This small molecule binds to this protein.
Small molecule (SMILES): CC(=O)N[C@@H]1[C@@H](O)[C@H](O[C@@H]2O[C@H](CO)[C@H](O)[C@H](O[C@]3(C(=O)O)C[C@H](O)[C@@H](NC(C)=O)[C@H]([C@H](O)[C@H](O)CO)O3)[C@H]2O)[C@@H](CO)O[C@H]1O

Binding-site contacts:
Ligand atom O3 contacts residue GLN213 of chain 3.A at 3.8 Å.
Ligand atom C9 contacts residue HIS174 of chain 3.A at 3.5 Å.
Ligand atom C7 contacts residue GLN213 of chain 3.A at 3.5 Å.
Ligand atom C5 contacts residue ALA125 of chain 3.A at 3.8 Å (hydrophobic).
Ligand atom O1A contacts residue SER127 of chain 3.A at 2.9 Å (h-bond).
Ligand atom C11 contacts residue GLY124 of chain 3.A at 3.6 Å.
Ligand atom C8 contacts residue GLN213 of chain 3.A at 3.8 Å.
Ligand atom O1B contacts residue THR126 of chain 3.A at 2.6 Å (h-bond).
Ligand atom C10 contacts residue ALA125 of chain 3.A at 3.7 Å (hydrophobic).
Ligand atom C5 contacts residue GLN217 of chain 3.A at 3.6 Å.
Ligand atom C1 contacts residue SER127 of chain 3.A at 3.7 Å.
Ligand atom O6 contacts residue GLY216 of chain 3.A at 3.2 Å (h-bond).
Ligand atom O8 contacts residue GLN217 of chain 3.A at 3.1 Å (h-bond).
Ligand atom C8 contacts residue GLU181 of chain 3.A at 3.8 Å.
Ligand atom C3 contacts residue GLN217 of chain 3.A at 3.7 Å.
Ligand atom O3 contacts residue GLY216 of chain 3.A at 3.8 Å.
Ligand atom N5 contacts residue ALA125 of chain 3.A at 2.9 Å (h-bond).
Ligand atom O1B contacts residue GLN217 of chain 3.A at 2.6 Å (h-bond).
Ligand atom O9 contacts residue VAL177 of chain 3.A at 3.7 Å.
Ligand atom C2 contacts residue GLN213 of chain 3.A at 3.7 Å.
Ligand atom O7 contacts residue GLN213 of chain 3.A at 3.1 Å (h-bond).
Ligand atom C1 contacts residue THR126 of chain 3.A at 3.3 Å.
Ligand atom C9 contacts residue TYR88 of chain 3.A at 3.5 Å (hydrophobic).
Ligand atom C11 contacts residue ALA125 of chain 3.A at 3.5 Å (hydrophobic).
Ligand atom C6 contacts residue GLY216 of chain 3.A at 3.8 Å.
Ligand atom O7 contacts residue GLU181 of chain 3.A at 3.7 Å.
Ligand atom O9 contacts residue TYR88 of chain 3.A at 3.2 Å (h-bond).
Ligand atom O9 contacts residue GLU181 of chain 3.A at 2.7 Å (salt-bridge).
Ligand atom C5 contacts residue GLY216 of chain 3.A at 3.8 Å.
Ligand atom C11 contacts residue TRP142 of chain 3.A at 3.7 Å (hydrophobic).
Ligand atom O1A contacts residue THR126 of chain 3.A at 3.4 Å.
Ligand atom O10 contacts residue LEU185 of chain 3.A at 3.4 Å.
Ligand atom C4 contacts residue GLN217 of chain 3.A at 3.6 Å.
Ligand atom C9 contacts residue GLU181 of chain 3.A at 3.6 Å.
Ligand atom C11 contacts residue LEU144 of chain 3.A at 3.6 Å (hydrophobic).
Ligand atom C1 contacts residue GLN217 of chain 3.A at 3.4 Å.
Ligand atom O1B contacts residue SER127 of chain 3.A at 3.9 Å.
Ligand atom O8 contacts residue TYR88 of chain 3.A at 3.4 Å.
Ligand atom O10 contacts residue LEU144 of chain 3.A at 3.8 Å.
Ligand atom O9 contacts residue HIS174 of chain 3.A at 3.6 Å.

Sequence of chain 3.A:
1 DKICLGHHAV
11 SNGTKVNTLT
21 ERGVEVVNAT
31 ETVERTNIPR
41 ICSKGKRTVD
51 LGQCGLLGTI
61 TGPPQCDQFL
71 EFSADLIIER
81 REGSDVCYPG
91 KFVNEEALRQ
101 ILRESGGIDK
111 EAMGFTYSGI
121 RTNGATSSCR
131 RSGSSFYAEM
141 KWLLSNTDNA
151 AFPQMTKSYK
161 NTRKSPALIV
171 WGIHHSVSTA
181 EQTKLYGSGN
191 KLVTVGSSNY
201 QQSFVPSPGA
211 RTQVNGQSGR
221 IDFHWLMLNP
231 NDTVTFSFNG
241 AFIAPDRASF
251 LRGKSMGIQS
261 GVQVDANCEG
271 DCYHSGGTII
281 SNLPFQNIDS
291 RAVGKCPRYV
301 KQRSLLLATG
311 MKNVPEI